Binding-site contacts:
Ligand atom C contacts residue GOL1 of chain 1.MB at 3.3 Å.
Ligand atom C3 contacts residue GLU413 of chain 1.D at 4.2 Å.
Ligand atom C8 contacts residue MET266 of chain 1.F at 3.6 Å (hydrophobic).
Ligand atom C5 contacts residue TRP251 of chain 1.F at 3.9 Å (hydrophobic).
Ligand atom C6 contacts residue TRP251 of chain 1.F at 3.6 Å (hydrophobic).
Ligand atom O2 contacts residue TRP251 of chain 1.F at 4.5 Å.
Ligand atom C3 contacts residue GOL1 of chain 1.MB at 3.8 Å.
Ligand atom C3 contacts residue TRP251 of chain 1.F at 4.1 Å (hydrophobic).
Ligand atom C4 contacts residue TRP251 of chain 1.F at 3.5 Å (hydrophobic).
Ligand atom O contacts residue GOL1 of chain 1.MB at 3.2 Å.
Ligand atom O1 contacts residue GOL1 of chain 1.MB at 3.7 Å.
Ligand atom C6 contacts residue MET266 of chain 1.F at 4.0 Å (hydrophobic).
Ligand atom C8 contacts residue TRP251 of chain 1.F at 4.0 Å (hydrophobic).
Ligand atom C1 contacts residue GOL1 of chain 1.MB at 4.1 Å.
Ligand atom C8 contacts residue LEU252 of chain 1.F at 3.8 Å (hydrophobic).
Ligand atom C7 contacts residue MET266 of chain 1.F at 4.0 Å (hydrophobic).
Ligand atom C8 contacts residue ARG248 of chain 1.F at 3.9 Å.
Ligand atom O1 contacts residue TRP251 of chain 1.F at 4.4 Å.

Sequence of chain 1.D:
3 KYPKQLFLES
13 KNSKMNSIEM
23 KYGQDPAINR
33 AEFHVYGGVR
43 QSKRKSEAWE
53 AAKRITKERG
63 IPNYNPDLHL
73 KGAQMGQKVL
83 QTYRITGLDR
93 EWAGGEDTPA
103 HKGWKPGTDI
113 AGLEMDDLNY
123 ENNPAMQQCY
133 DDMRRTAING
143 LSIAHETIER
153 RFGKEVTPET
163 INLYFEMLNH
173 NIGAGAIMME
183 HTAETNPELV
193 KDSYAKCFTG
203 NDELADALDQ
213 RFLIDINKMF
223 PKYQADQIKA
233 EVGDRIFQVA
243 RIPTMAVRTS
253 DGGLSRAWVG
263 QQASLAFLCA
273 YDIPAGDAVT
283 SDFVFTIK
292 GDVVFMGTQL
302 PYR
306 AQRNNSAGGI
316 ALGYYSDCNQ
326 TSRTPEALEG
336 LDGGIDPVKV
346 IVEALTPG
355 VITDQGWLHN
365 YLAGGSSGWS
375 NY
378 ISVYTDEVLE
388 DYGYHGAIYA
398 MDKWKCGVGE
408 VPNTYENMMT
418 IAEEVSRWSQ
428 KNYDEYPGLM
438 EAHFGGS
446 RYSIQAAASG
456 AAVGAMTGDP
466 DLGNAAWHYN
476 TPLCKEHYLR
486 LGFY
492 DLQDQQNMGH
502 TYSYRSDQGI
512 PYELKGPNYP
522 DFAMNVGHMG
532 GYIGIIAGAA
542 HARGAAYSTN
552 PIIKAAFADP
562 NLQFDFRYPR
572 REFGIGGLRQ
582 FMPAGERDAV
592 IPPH

Sequence of chain 1.F:
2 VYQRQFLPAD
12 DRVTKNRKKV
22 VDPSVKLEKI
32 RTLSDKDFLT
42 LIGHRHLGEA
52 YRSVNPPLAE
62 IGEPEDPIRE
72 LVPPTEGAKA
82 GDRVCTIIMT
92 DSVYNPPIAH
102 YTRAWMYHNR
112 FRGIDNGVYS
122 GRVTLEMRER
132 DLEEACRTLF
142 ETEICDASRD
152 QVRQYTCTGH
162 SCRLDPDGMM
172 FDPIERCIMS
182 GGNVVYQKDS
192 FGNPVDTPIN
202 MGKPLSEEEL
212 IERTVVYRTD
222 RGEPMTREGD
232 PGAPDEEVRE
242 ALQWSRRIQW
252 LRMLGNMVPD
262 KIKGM

This small molecule binds to this protein.
Small molecule (SMILES): C[C@H](O)CO[C@@H](C)CO[C@H](C)CO